The protein below binds the small molecule below.
Small molecule (SMILES): CC(=O)N[C@@H]1[C@@H](O)[C@H](O)[C@@H](CO)O[C@H]1O

Binding-site contacts:
Ligand atom C5 contacts residue ASN300 of chain 1.C at 3.7 Å.
Ligand atom C8 contacts residue ASN300 of chain 1.C at 3.6 Å.
Ligand atom O6 contacts residue GLU299 of chain 1.C at 3.7 Å.
Ligand atom O5 contacts residue ASN300 of chain 1.C at 2.4 Å (h-bond).
Ligand atom C3 contacts residue ASN300 of chain 1.C at 3.8 Å.
Ligand atom O7 contacts residue ASN300 of chain 1.C at 4.3 Å.
Ligand atom O5 contacts residue GLU299 of chain 1.C at 3.7 Å.
Ligand atom C6 contacts residue GLU299 of chain 1.C at 4.5 Å.
Ligand atom C7 contacts residue ASN300 of chain 1.C at 3.4 Å.
Ligand atom C1 contacts residue ASN300 of chain 1.C at 1.4 Å.
Ligand atom C2 contacts residue ASN300 of chain 1.C at 2.4 Å.
Ligand atom C1 contacts residue GLU299 of chain 1.C at 4.2 Å.
Ligand atom C5 contacts residue GLU299 of chain 1.C at 4.3 Å.
Ligand atom N2 contacts residue ASN300 of chain 1.C at 2.9 Å (h-bond).
Ligand atom C4 contacts residue ASN300 of chain 1.C at 4.2 Å.

Sequence of chain 1.C:
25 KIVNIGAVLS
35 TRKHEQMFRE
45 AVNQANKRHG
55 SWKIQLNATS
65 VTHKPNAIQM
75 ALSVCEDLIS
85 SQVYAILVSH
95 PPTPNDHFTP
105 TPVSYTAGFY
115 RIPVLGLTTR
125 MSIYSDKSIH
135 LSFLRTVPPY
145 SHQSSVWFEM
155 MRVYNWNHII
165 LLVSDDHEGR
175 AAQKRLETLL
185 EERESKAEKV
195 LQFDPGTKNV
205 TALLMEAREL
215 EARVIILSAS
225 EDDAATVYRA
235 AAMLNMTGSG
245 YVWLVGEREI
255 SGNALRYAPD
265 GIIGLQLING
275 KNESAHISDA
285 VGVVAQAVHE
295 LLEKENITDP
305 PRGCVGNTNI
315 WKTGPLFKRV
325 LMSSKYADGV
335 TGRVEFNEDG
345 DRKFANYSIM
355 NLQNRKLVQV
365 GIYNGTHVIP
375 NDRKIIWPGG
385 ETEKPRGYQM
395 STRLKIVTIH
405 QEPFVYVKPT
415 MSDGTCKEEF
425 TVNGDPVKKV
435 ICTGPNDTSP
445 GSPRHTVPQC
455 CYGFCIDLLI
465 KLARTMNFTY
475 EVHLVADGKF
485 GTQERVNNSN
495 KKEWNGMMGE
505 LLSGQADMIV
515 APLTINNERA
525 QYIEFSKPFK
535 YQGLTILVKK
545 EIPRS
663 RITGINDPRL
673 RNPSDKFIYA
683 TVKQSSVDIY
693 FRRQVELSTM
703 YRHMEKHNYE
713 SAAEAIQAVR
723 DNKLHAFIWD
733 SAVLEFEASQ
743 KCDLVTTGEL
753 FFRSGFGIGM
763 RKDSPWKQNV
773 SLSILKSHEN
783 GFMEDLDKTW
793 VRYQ